Binding-site contacts:
Ligand atom C1 contacts residue SER275 of chain 1.B at 3.2 Å.
Ligand atom C10 contacts residue ASP219 of chain 1.B at 3.8 Å.
Ligand atom N9 contacts residue ASP219 of chain 1.B at 3.0 Å (salt-bridge).
Ligand atom C13 contacts residue ARG196 of chain 1.B at 3.2 Å.
Ligand atom N14 contacts residue TYR18 of chain 1.A at 3.2 Å (h-bond).
Ligand atom C4 contacts residue ASP219 of chain 1.B at 3.1 Å.
Ligand atom C7 contacts residue ASP219 of chain 1.B at 3.9 Å.
Ligand atom C4 contacts residue TYR18 of chain 1.A at 3.6 Å (hydrophobic).
Ligand atom C5 contacts residue SER241 of chain 1.B at 3.4 Å.
Ligand atom C10 contacts residue TYR18 of chain 1.A at 3.6 Å (hydrophobic).
Ligand atom O8 contacts residue ARG311 of chain 1.B at 3.3 Å (salt-bridge).
Ligand atom C13 contacts residue TYR18 of chain 1.A at 3.6 Å (hydrophobic).
Ligand atom N2 contacts residue ALA244 of chain 1.B at 3.6 Å.
Ligand atom C7 contacts residue PHE193 of chain 1.B at 3.3 Å (hydrophobic).
Ligand atom N14 contacts residue ARG196 of chain 1.B at 3.9 Å.
Ligand atom N6 contacts residue ALA244 of chain 1.B at 3.6 Å.
Ligand atom C10 contacts residue PHE193 of chain 1.B at 3.6 Å (hydrophobic).
Ligand atom C5 contacts residue VAL242 of chain 1.B at 3.2 Å (hydrophobic).
Ligand atom C3 contacts residue PHE193 of chain 1.B at 3.8 Å (hydrophobic).
Ligand atom N6 contacts residue VAL242 of chain 1.B at 3.5 Å.
Ligand atom C1 contacts residue ILE351 of chain 1.B at 3.6 Å (hydrophobic).
Ligand atom C1 contacts residue PHE193 of chain 1.B at 3.9 Å (hydrophobic).
Ligand atom C15 contacts residue TYR18 of chain 1.A at 3.4 Å (hydrophobic).
Ligand atom N2 contacts residue SER275 of chain 1.B at 4.0 Å.
Ligand atom C5 contacts residue ASP219 of chain 1.B at 3.9 Å.
Ligand atom C4 contacts residue ALA244 of chain 1.B at 3.5 Å (hydrophobic).
Ligand atom O8 contacts residue PHE193 of chain 1.B at 3.3 Å.
Ligand atom C15 contacts residue ARG311 of chain 1.B at 3.9 Å.
Ligand atom C1 contacts residue ARG311 of chain 1.B at 3.9 Å.
Ligand atom C4 contacts residue SER241 of chain 1.B at 3.9 Å.
Ligand atom C11 contacts residue PHE193 of chain 1.B at 3.4 Å (hydrophobic).
Ligand atom C12 contacts residue ARG196 of chain 1.B at 3.5 Å.
Ligand atom C3 contacts residue ASP219 of chain 1.B at 3.8 Å.
Ligand atom C12 contacts residue PHE193 of chain 1.B at 3.6 Å (hydrophobic).
Ligand atom N9 contacts residue PHE193 of chain 1.B at 3.3 Å.
Ligand atom C3 contacts residue ALA244 of chain 1.B at 3.6 Å (hydrophobic).
Ligand atom C11 contacts residue ASP219 of chain 1.B at 3.7 Å.
Ligand atom C5 contacts residue ALA244 of chain 1.B at 3.6 Å (hydrophobic).
Ligand atom C11 contacts residue TYR18 of chain 1.A at 3.7 Å (hydrophobic).
Ligand atom N9 contacts residue TYR18 of chain 1.A at 3.9 Å.

Sequence of chain 1.A:
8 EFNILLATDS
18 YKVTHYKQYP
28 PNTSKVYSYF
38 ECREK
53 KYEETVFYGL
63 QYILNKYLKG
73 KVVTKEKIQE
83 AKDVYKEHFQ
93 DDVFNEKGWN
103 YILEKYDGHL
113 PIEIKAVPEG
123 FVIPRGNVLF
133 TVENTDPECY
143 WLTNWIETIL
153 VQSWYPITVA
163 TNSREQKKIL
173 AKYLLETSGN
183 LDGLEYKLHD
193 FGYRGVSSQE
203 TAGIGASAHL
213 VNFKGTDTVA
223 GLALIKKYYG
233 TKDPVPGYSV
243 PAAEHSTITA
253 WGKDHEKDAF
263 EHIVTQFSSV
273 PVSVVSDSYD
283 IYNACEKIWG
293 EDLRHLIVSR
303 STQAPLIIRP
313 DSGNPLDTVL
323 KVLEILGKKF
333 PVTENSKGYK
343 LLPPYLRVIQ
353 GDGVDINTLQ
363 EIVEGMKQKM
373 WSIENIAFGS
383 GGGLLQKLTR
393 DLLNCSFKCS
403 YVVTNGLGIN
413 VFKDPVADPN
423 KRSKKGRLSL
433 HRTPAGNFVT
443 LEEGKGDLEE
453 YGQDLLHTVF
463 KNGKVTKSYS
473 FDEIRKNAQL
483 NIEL

The small molecule below binds the protein below.
Small molecule (SMILES): Cn1nccc1C(=O)Nc1cccnc1

Sequence of chain 1.B:
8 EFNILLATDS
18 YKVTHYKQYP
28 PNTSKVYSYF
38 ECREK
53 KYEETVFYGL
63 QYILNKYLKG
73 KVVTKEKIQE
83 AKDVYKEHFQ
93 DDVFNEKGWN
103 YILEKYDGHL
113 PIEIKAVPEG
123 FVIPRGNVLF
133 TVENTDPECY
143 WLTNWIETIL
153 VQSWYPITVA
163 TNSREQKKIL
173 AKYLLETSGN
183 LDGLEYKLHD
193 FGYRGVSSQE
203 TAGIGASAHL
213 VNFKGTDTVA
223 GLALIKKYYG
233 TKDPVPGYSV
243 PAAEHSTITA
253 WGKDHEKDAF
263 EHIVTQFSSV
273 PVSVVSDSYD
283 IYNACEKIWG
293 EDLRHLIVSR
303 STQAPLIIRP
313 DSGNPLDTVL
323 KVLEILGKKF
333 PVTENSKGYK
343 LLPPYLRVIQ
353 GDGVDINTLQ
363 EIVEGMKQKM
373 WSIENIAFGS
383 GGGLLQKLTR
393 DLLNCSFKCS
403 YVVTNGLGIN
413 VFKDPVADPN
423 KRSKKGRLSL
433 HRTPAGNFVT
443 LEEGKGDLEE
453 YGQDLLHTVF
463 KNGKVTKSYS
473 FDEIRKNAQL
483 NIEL